Binding-site contacts:
Ligand atom O1B contacts residue ARG129 of chain 15.A at 3.9 Å.
Ligand atom C11 contacts residue ALA118 of chain 15.A at 3.9 Å (hydrophobic).
Ligand atom C1 contacts residue ARG129 of chain 15.A at 4.0 Å.
Ligand atom C10 contacts residue ALA118 of chain 15.A at 3.8 Å (hydrophobic).
Ligand atom C10 contacts residue ALA64 of chain 11.A at 4.5 Å (hydrophobic).
Ligand atom O9 contacts residue THR42 of chain 11.A at 4.0 Å.
Ligand atom O9 contacts residue GLN120 of chain 15.A at 3.5 Å (h-bond).
Ligand atom C8 contacts residue ALA118 of chain 15.A at 4.3 Å (hydrophobic).
Ligand atom C11 contacts residue GLN65 of chain 11.A at 3.7 Å.
Ligand atom C10 contacts residue GLN65 of chain 11.A at 4.5 Å.
Ligand atom N5 contacts residue ALA118 of chain 15.A at 2.8 Å (h-bond).
Ligand atom C8 contacts residue GLN120 of chain 15.A at 4.1 Å.
Ligand atom O10 contacts residue ALA64 of chain 11.A at 3.8 Å.
Ligand atom C5 contacts residue ALA118 of chain 15.A at 3.6 Å (hydrophobic).
Ligand atom C9 contacts residue TRP119 of chain 15.A at 4.3 Å (hydrophobic).
Ligand atom C11 contacts residue TRP119 of chain 15.A at 4.4 Å (hydrophobic).
Ligand atom O1A contacts residue ALA118 of chain 15.A at 4.5 Å.
Ligand atom C7 contacts residue ALA118 of chain 15.A at 3.6 Å (hydrophobic).
Ligand atom O1A contacts residue ARG129 of chain 15.A at 3.3 Å (salt-bridge).
Ligand atom C6 contacts residue ALA118 of chain 15.A at 3.4 Å (hydrophobic).
Ligand atom O8 contacts residue GLN120 of chain 15.A at 2.8 Å (h-bond).
Ligand atom O8 contacts residue ALA118 of chain 15.A at 3.8 Å.
Ligand atom O8 contacts residue TRP119 of chain 15.A at 3.8 Å.
Ligand atom C4 contacts residue ALA118 of chain 15.A at 4.0 Å (hydrophobic).
Ligand atom O10 contacts residue GLN65 of chain 11.A at 4.0 Å.
Ligand atom C11 contacts residue GLN132 of chain 15.A at 4.3 Å.

A protein and the small-molecule ligand that binds it are described below.
Small molecule (SMILES): CC(=O)N[C@H]1[C@H]([C@H](O)[C@H](O)CO)O[C@@](O[C@H]2[C@@H](O)[C@@H](CO)O[C@@H](O[C@H]3[C@H](O)[C@@H](O)[C@@H](O)O[C@@H]3CO)[C@@H]2O)(C(=O)O)C[C@@H]1O

Sequence of chain 11.A:
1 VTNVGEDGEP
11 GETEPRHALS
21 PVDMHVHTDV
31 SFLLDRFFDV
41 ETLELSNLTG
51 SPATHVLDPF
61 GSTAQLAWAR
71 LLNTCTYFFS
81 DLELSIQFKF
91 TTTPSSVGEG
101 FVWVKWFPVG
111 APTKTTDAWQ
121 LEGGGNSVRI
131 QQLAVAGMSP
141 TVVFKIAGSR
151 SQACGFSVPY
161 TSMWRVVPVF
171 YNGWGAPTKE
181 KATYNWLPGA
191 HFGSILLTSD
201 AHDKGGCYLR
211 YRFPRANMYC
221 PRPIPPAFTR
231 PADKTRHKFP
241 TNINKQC

Sequence of chain 15.A:
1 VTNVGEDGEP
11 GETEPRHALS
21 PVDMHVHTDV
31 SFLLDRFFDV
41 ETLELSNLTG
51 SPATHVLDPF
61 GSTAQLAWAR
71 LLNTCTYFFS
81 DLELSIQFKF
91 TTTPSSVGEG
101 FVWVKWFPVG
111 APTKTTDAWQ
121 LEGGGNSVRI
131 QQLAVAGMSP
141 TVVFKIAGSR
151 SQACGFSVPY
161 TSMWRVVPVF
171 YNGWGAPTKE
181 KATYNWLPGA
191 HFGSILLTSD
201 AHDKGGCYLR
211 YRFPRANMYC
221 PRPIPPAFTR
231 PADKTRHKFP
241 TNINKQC